Binding-site contacts:
Ligand atom O1B contacts residue SER136 of chain 1.E at 3.7 Å.
Ligand atom O3 contacts residue LYS221 of chain 1.E at 3.5 Å (salt-bridge).
Ligand atom O4 contacts residue LEU225 of chain 1.E at 3.8 Å.
Ligand atom O1A contacts residue SER136 of chain 1.E at 2.7 Å (h-bond).
Ligand atom C9 contacts residue HIS182 of chain 1.E at 3.1 Å.
Ligand atom O9 contacts residue HIS182 of chain 1.E at 3.1 Å (h-bond).
Ligand atom C6 contacts residue ARG192 of chain 1.E at 4.0 Å.
Ligand atom C11 contacts residue VAL134 of chain 1.E at 4.0 Å (hydrophobic).
Ligand atom O7 contacts residue LEU193 of chain 1.E at 3.8 Å.
Ligand atom C9 contacts residue GLU189 of chain 1.E at 3.0 Å.
Ligand atom O6 contacts residue ARG192 of chain 1.E at 3.1 Å (salt-bridge).
Ligand atom C7 contacts residue TRP152 of chain 1.E at 3.6 Å (hydrophobic).
Ligand atom O1B contacts residue SER135 of chain 1.E at 2.9 Å (h-bond).
Ligand atom C4 contacts residue VAL134 of chain 1.E at 3.3 Å (hydrophobic).
Ligand atom C6 contacts residue VAL134 of chain 1.E at 3.9 Å (hydrophobic).
Ligand atom O8 contacts residue TYR95 of chain 1.E at 3.4 Å (h-bond).
Ligand atom N5 contacts residue VAL134 of chain 1.E at 2.9 Å (h-bond).
Ligand atom C11 contacts residue GLY133 of chain 1.E at 3.5 Å.
Ligand atom O10 contacts residue LEU193 of chain 1.E at 3.8 Å.
Ligand atom C9 contacts residue TRP152 of chain 1.E at 3.6 Å (hydrophobic).
Ligand atom N5 contacts residue TRP152 of chain 1.E at 3.9 Å.
Ligand atom C5 contacts residue ARG192 of chain 1.E at 3.4 Å.
Ligand atom C4 contacts residue ARG192 of chain 1.E at 3.8 Å.
Ligand atom C6 contacts residue ARG192 of chain 1.E at 3.7 Å.
Ligand atom C11 contacts residue THR154 of chain 1.E at 3.8 Å.
Ligand atom O9 contacts residue GLU189 of chain 1.E at 2.5 Å (salt-bridge).
Ligand atom O1B contacts residue LEU225 of chain 1.E at 3.7 Å.
Ligand atom O9 contacts residue TYR95 of chain 1.E at 2.9 Å (h-bond).
Ligand atom O1A contacts residue SER135 of chain 1.E at 3.6 Å.
Ligand atom C9 contacts residue TYR95 of chain 1.E at 3.1 Å (hydrophobic).
Ligand atom C5 contacts residue VAL134 of chain 1.E at 3.5 Å (hydrophobic).
Ligand atom C11 contacts residue TRP152 of chain 1.E at 3.6 Å (hydrophobic).
Ligand atom C8 contacts residue TRP152 of chain 1.E at 4.0 Å (hydrophobic).
Ligand atom C8 contacts residue TYR95 of chain 1.E at 3.9 Å (hydrophobic).
Ligand atom C6 contacts residue LEU225 of chain 1.E at 4.0 Å (hydrophobic).
Ligand atom O5 contacts residue ARG192 of chain 1.E at 3.6 Å (salt-bridge).
Ligand atom C1 contacts residue SER136 of chain 1.E at 3.5 Å.
Ligand atom C1 contacts residue SER135 of chain 1.E at 3.7 Å.
Ligand atom O9 contacts residue ASN185 of chain 1.E at 3.6 Å.
Ligand atom C5 contacts residue ARG192 of chain 1.E at 3.6 Å.

Sequence of chain 1.E:
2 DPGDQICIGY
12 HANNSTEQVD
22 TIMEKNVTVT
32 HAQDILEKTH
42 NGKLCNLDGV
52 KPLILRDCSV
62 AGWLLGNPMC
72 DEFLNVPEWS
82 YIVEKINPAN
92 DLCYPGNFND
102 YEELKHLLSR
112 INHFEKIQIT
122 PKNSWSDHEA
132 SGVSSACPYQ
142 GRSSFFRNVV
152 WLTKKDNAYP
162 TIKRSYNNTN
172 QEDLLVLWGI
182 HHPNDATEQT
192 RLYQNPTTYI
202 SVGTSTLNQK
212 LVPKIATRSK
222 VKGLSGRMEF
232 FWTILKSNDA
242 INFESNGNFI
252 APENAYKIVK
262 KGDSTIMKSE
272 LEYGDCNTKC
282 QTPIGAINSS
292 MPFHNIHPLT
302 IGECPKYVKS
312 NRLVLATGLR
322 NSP

This protein binds this small molecule.
Small molecule (SMILES): CC(=O)N[C@H]1[C@H](O[C@@H]2[C@@H](O)[C@H](O)O[C@H](CO)[C@@H]2O)O[C@H](CO)[C@@H](O[C@@H]2O[C@H](CO[C@]3(C(=O)O)C[C@H](O)[C@@H](NC(C)=O)[C@H]([C@H](O)[C@H](O)CO)O3)[C@H](O)[C@H](O)[C@H]2O)[C@@H]1O